Binding-site contacts:
Ligand atom O08 contacts residue ARG190 of chain 1.D at 2.8 Å (salt-bridge).
Ligand atom C01 contacts residue GLN151 of chain 1.D at 3.4 Å.
Ligand atom O09 contacts residue GLN151 of chain 1.D at 2.6 Å (h-bond).
Ligand atom C07 contacts residue THR486 of chain 1.D at 3.8 Å.
Ligand atom O09 contacts residue ARG190 of chain 1.D at 2.5 Å (salt-bridge).
Ligand atom O04 contacts residue THR487 of chain 1.D at 2.7 Å (h-bond).
Ligand atom C02 contacts residue ALA354 of chain 1.C at 4.1 Å (hydrophobic).
Ligand atom S06 contacts residue GLY232 of chain 1.D at 3.7 Å.
Ligand atom O09 contacts residue ARG440 of chain 1.D at 3.4 Å (salt-bridge).
Ligand atom C01 contacts residue THR486 of chain 1.D at 3.9 Å.
Ligand atom C01 contacts residue ASP152 of chain 1.D at 4.0 Å.
Ligand atom C02 contacts residue GLY233 of chain 1.D at 4.1 Å.
Ligand atom C01 contacts residue PRO485 of chain 1.D at 4.1 Å (hydrophobic).
Ligand atom C07 contacts residue ASP152 of chain 1.D at 3.4 Å.
Ligand atom O05 contacts residue LYS510 of chain 1.D at 3.0 Å (salt-bridge).
Ligand atom O09 contacts residue THR486 of chain 1.D at 4.0 Å.
Ligand atom O05 contacts residue SF41 of chain 1.BA at 3.2 Å.
Ligand atom O04 contacts residue THR486 of chain 1.D at 3.4 Å.
Ligand atom C03 contacts residue LYS510 of chain 1.D at 4.0 Å.
Ligand atom S06 contacts residue SF41 of chain 1.BA at 2.3 Å.
Ligand atom S06 contacts residue GLY233 of chain 1.D at 3.2 Å (h-bond).
Ligand atom S06 contacts residue ASP152 of chain 1.D at 3.0 Å (salt-bridge).
Ligand atom C03 contacts residue THR487 of chain 1.D at 3.1 Å.
Ligand atom C07 contacts residue GLN151 of chain 1.D at 3.3 Å.
Ligand atom C01 contacts residue SF41 of chain 1.BA at 3.6 Å.
Ligand atom C03 contacts residue ARG490 of chain 1.D at 3.6 Å.
Ligand atom C03 contacts residue GLY233 of chain 1.D at 3.9 Å.
Ligand atom C02 contacts residue ASP152 of chain 1.D at 4.0 Å.
Ligand atom C03 contacts residue SF41 of chain 1.BA at 3.9 Å.
Ligand atom O09 contacts residue ASP152 of chain 1.D at 3.5 Å.
Ligand atom C07 contacts residue ARG440 of chain 1.D at 3.3 Å.
Ligand atom O04 contacts residue ARG490 of chain 1.D at 2.6 Å (salt-bridge).
Ligand atom C02 contacts residue SF41 of chain 1.BA at 3.6 Å.
Ligand atom O08 contacts residue THR486 of chain 1.D at 4.1 Å.
Ligand atom O05 contacts residue GLY233 of chain 1.D at 3.3 Å.
Ligand atom O08 contacts residue HIS352 of chain 1.C at 3.9 Å.
Ligand atom O05 contacts residue THR487 of chain 1.D at 2.7 Å (h-bond).
Ligand atom C07 contacts residue ARG190 of chain 1.D at 3.4 Å.
Ligand atom O08 contacts residue ARG440 of chain 1.D at 3.0 Å (salt-bridge).
Ligand atom O08 contacts residue ASP152 of chain 1.D at 3.5 Å.

Sequence of chain 1.C:
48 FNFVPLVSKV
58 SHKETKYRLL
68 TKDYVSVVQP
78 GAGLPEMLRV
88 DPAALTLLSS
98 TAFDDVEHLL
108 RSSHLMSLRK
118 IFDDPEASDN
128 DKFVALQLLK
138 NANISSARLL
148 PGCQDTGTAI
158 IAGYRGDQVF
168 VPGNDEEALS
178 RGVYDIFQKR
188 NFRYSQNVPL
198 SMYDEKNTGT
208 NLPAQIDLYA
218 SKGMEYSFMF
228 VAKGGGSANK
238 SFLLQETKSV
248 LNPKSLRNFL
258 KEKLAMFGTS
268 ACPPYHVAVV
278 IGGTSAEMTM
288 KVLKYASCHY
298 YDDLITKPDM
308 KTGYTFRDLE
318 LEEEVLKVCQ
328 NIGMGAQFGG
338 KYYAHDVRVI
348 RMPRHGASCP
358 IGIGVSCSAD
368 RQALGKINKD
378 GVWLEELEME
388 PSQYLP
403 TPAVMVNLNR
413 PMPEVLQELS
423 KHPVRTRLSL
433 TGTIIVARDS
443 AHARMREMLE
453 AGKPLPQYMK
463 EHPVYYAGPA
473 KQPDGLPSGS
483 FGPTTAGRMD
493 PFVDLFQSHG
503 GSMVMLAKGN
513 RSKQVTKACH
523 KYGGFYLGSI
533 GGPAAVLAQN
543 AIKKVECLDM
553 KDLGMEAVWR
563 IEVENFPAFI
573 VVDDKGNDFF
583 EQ

A small-molecule ligand and the protein it binds are described below.
Small molecule (SMILES): O=C(O)C[C@H](S)C(=O)O

Sequence of chain 1.D:
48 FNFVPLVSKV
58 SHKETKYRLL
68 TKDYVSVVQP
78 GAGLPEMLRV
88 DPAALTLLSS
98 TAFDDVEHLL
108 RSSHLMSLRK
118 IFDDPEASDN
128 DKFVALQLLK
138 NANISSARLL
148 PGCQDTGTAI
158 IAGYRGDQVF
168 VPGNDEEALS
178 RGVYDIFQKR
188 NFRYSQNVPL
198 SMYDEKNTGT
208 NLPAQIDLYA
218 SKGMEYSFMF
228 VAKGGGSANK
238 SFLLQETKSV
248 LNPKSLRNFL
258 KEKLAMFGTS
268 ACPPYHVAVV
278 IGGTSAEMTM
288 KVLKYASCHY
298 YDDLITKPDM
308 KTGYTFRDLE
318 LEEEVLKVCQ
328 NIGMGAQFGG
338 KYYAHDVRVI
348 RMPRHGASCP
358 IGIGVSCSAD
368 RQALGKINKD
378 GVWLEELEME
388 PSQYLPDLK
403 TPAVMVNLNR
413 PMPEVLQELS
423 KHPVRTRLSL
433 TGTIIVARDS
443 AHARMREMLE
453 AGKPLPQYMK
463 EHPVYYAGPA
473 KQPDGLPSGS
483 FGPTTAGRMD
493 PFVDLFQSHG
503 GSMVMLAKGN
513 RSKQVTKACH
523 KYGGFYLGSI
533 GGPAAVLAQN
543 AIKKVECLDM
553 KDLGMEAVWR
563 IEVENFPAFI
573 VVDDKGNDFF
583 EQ